Binding-site contacts:
Ligand atom C1 contacts residue ASN282 of chain 1.B at 2.0 Å.
Ligand atom C8 contacts residue ASN280 of chain 1.B at 4.3 Å.
Ligand atom C8 contacts residue ASN282 of chain 1.B at 4.1 Å.
Ligand atom C5 contacts residue ASN282 of chain 1.B at 4.3 Å.
Ligand atom N2 contacts residue GLU281 of chain 1.B at 4.2 Å.
Ligand atom C7 contacts residue GLU281 of chain 1.B at 3.5 Å.
Ligand atom N2 contacts residue ASN282 of chain 1.B at 2.8 Å (h-bond).
Ligand atom C7 contacts residue ASN282 of chain 1.B at 3.2 Å.
Ligand atom O7 contacts residue ASN282 of chain 1.B at 3.6 Å.
Ligand atom C1 contacts residue GLU281 of chain 1.B at 4.0 Å.
Ligand atom C3 contacts residue ASN282 of chain 1.B at 4.2 Å.
Ligand atom C8 contacts residue GLU281 of chain 1.B at 3.8 Å.
Ligand atom O7 contacts residue GLU281 of chain 1.B at 3.2 Å (salt-bridge).
Ligand atom C2 contacts residue ASN282 of chain 1.B at 2.8 Å.
Ligand atom O5 contacts residue ASN282 of chain 1.B at 3.1 Å (h-bond).

Sequence of chain 1.B:
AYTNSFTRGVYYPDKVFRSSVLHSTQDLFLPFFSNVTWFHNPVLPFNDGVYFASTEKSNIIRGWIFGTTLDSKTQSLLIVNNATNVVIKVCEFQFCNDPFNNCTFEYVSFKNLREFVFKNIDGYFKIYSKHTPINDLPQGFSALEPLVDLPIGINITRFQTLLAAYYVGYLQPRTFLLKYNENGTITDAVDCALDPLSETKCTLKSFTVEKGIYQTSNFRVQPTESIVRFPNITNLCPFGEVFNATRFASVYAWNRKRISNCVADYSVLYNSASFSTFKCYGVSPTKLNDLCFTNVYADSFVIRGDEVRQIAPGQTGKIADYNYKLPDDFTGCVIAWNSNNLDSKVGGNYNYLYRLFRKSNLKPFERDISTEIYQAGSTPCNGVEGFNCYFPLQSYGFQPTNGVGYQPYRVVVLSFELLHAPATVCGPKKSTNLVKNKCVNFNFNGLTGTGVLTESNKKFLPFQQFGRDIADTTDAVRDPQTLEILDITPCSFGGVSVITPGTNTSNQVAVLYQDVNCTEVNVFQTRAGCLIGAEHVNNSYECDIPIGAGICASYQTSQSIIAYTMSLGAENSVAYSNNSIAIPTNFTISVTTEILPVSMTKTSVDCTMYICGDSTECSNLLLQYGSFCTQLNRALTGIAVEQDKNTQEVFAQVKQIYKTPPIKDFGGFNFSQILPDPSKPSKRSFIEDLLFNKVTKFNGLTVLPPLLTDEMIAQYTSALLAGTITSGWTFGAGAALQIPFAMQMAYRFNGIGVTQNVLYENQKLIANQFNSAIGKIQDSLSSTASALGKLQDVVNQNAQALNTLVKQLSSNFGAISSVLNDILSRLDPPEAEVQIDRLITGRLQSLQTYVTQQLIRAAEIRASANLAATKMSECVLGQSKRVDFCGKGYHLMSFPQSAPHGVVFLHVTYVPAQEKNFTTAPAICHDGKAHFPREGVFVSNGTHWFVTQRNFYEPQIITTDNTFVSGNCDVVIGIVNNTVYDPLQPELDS

This protein binds this small molecule.
Small molecule (SMILES): CC(=O)N[C@@H]1[C@@H](O)[C@H](O)[C@@H](CO)O[C@H]1O